The small molecule below binds the protein below.
Small molecule (SMILES): C[n+]1cn([C@@H]2O[C@H](CO[P](=O)(O)OP(=O)(O)O)[C@@H](O)[C@H]2O)c2nc(N)[nH]c(=O)c21

Binding-site contacts:
Ligand atom O2B contacts residue LYS631 of chain 1.C at 3.2 Å.
Ligand atom O2A contacts residue LYS628 of chain 1.C at 3.4 Å (salt-bridge).
Ligand atom O3B contacts residue LYS631 of chain 1.C at 3.7 Å.
Ligand atom O3B contacts residue HIS617 of chain 1.C at 2.6 Å (h-bond).
Ligand atom PA contacts residue LYS628 of chain 1.C at 3.8 Å.
Ligand atom PB contacts residue ILE645 of chain 1.C at 3.9 Å.
Ligand atom O3B contacts residue ILE645 of chain 1.C at 3.3 Å.
Ligand atom O1A contacts residue LYS628 of chain 1.C at 4.2 Å.
Ligand atom O1B contacts residue LYS631 of chain 1.C at 4.0 Å.
Ligand atom O1B contacts residue ILE645 of chain 1.C at 3.3 Å.
Ligand atom O2A contacts residue LYS621 of chain 1.C at 3.9 Å.
Ligand atom CM7 contacts residue LYS631 of chain 1.C at 4.2 Å.
Ligand atom PB contacts residue LYS628 of chain 1.C at 4.0 Å.
Ligand atom PB contacts residue HIS617 of chain 1.C at 4.0 Å.
Ligand atom O3B contacts residue LYS628 of chain 1.C at 3.4 Å (salt-bridge).
Ligand atom C3' contacts residue LYS658 of chain 1.C at 4.2 Å.
Ligand atom O2' contacts residue LYS658 of chain 1.C at 2.9 Å (salt-bridge).
Ligand atom PB contacts residue LYS631 of chain 1.C at 3.9 Å.
Ligand atom CM7 contacts residue PRO618 of chain 1.C at 3.6 Å (hydrophobic).
Ligand atom O2B contacts residue HIS617 of chain 1.C at 4.5 Å.
Ligand atom O3' contacts residue LYS658 of chain 1.C at 3.6 Å (salt-bridge).
Ligand atom C2' contacts residue LYS658 of chain 1.C at 3.7 Å.
Ligand atom O3A contacts residue LYS628 of chain 1.C at 3.3 Å (salt-bridge).

Sequence of chain 1.C:
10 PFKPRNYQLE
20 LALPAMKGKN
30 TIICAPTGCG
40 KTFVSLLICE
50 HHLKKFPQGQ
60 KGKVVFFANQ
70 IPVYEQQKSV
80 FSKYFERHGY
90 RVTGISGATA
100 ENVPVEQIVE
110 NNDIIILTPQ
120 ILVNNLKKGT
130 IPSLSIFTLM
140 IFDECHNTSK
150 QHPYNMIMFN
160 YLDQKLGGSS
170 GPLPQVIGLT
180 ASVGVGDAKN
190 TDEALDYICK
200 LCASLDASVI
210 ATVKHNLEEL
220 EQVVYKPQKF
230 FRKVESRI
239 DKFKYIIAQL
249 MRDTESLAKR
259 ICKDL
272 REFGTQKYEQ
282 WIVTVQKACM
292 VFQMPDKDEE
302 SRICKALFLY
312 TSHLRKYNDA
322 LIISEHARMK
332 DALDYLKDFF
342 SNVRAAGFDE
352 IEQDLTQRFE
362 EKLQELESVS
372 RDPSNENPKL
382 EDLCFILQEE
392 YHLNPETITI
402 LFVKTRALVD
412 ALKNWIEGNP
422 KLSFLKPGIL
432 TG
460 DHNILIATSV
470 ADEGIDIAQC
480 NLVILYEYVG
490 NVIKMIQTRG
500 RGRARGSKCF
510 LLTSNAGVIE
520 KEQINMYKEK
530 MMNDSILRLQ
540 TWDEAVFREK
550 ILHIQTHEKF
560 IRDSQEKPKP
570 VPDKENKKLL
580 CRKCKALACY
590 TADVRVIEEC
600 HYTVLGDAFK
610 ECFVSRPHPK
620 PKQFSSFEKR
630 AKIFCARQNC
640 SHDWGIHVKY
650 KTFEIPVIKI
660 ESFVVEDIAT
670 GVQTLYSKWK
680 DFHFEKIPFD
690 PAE